Binding-site contacts:
Ligand atom O1B contacts residue GLY36 of chain 1.C at 3.1 Å (h-bond).
Ligand atom O2G contacts residue THR64 of chain 1.C at 2.9 Å (h-bond).
Ligand atom N3 contacts residue ARG170 of chain 1.C at 3.1 Å (salt-bridge).
Ligand atom O1A contacts residue GLY36 of chain 1.C at 3.2 Å.
Ligand atom C2 contacts residue ARG241 of chain 1.C at 3.6 Å.
Ligand atom O3G contacts residue GLY90 of chain 1.C at 3.0 Å (h-bond).
Ligand atom N3B contacts residue GLY34 of chain 1.C at 3.1 Å (h-bond).
Ligand atom PB contacts residue MG1 of chain 1.J at 3.2 Å.
Ligand atom N2 contacts residue ASP172 of chain 1.C at 2.6 Å (salt-bridge).
Ligand atom C8 contacts residue ARG241 of chain 1.C at 3.6 Å.
Ligand atom O2B contacts residue SER38 of chain 1.C at 3.0 Å (h-bond).
Ligand atom N1 contacts residue ARG241 of chain 1.C at 3.5 Å.
Ligand atom O3A contacts residue GLY36 of chain 1.C at 3.0 Å (h-bond).
Ligand atom C8 contacts residue THR39 of chain 1.C at 3.5 Å.
Ligand atom O2' contacts residue ARG241 of chain 1.C at 2.9 Å (salt-bridge).
Ligand atom PG contacts residue MG1 of chain 1.J at 3.2 Å.
Ligand atom C5 contacts residue ARG241 of chain 1.C at 3.5 Å.
Ligand atom O1G contacts residue GLN63 of chain 1.C at 3.5 Å.
Ligand atom O1B contacts residue LYS37 of chain 1.C at 2.6 Å (salt-bridge).
Ligand atom N7 contacts residue ARG241 of chain 1.C at 3.5 Å (salt-bridge).
Ligand atom C6 contacts residue ARG241 of chain 1.C at 3.6 Å.
Ligand atom O1A contacts residue THR39 of chain 1.C at 2.9 Å (h-bond).
Ligand atom C4 contacts residue ARG170 of chain 1.C at 3.5 Å.
Ligand atom PB contacts residue LYS37 of chain 1.C at 3.5 Å.
Ligand atom O6 contacts residue GLY226 of chain 1.C at 2.8 Å (h-bond).
Ligand atom O1A contacts residue LYS37 of chain 1.C at 3.5 Å (salt-bridge).
Ligand atom O2B contacts residue MG1 of chain 1.J at 2.0 Å.
Ligand atom C2 contacts residue ASP172 of chain 1.C at 3.4 Å.
Ligand atom N3B contacts residue MG1 of chain 1.J at 3.4 Å.
Ligand atom N1 contacts residue ASP172 of chain 1.C at 2.7 Å (salt-bridge).
Ligand atom O1G contacts residue SER33 of chain 1.C at 2.6 Å (h-bond).
Ligand atom O1A contacts residue SER38 of chain 1.C at 3.3 Å (h-bond).
Ligand atom C4 contacts residue ARG241 of chain 1.C at 3.4 Å.
Ligand atom C2 contacts residue ARG170 of chain 1.C at 3.5 Å.
Ligand atom O6 contacts residue VAL225 of chain 1.C at 3.2 Å.
Ligand atom O2G contacts residue MG1 of chain 1.J at 2.0 Å.
Ligand atom O4' contacts residue ARG170 of chain 1.C at 3.5 Å.
Ligand atom O3G contacts residue LYS37 of chain 1.C at 2.5 Å (salt-bridge).
Ligand atom O1B contacts residue LEU35 of chain 1.C at 3.2 Å (h-bond).
Ligand atom N9 contacts residue ARG241 of chain 1.C at 3.5 Å (salt-bridge).

Sequence of chain 1.C:
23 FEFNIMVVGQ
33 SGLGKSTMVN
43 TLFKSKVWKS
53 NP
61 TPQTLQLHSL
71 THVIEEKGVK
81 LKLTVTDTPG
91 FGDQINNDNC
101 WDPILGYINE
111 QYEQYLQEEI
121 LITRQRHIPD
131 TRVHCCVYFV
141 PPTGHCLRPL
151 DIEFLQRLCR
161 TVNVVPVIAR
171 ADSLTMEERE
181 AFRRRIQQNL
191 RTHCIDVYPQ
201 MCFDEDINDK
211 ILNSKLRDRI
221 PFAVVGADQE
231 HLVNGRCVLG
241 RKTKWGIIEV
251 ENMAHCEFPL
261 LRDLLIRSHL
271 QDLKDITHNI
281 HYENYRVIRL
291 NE

This small molecule binds to this protein.
Small molecule (SMILES): Nc1nc2c(ncn2[C@@H]2O[C@H](CO[P](=O)(O)O[P](=O)(O)NP(=O)(O)O)[C@@H](O)[C@H]2O)c(=O)[nH]1